Sequence of chain 1.A:
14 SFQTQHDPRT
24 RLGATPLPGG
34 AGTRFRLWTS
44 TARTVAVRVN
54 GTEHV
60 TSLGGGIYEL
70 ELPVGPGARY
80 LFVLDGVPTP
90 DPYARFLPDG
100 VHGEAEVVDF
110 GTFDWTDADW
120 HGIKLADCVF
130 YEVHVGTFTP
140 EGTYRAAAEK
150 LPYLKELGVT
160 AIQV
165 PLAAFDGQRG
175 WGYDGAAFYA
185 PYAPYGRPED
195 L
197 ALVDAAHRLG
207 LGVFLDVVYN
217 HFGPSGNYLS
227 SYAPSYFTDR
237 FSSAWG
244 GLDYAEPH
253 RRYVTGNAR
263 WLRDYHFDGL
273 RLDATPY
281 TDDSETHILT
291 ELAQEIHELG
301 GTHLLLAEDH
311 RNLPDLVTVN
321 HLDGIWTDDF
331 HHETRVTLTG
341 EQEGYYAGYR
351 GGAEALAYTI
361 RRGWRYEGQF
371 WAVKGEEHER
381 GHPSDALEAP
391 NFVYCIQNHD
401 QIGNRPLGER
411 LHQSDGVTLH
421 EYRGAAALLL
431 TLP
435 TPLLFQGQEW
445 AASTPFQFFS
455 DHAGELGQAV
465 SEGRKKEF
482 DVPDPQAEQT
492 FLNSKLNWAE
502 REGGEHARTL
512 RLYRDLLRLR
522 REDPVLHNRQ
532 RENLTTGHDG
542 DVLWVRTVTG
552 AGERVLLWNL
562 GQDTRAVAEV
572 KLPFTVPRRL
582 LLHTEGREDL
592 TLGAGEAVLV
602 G

A protein and the small-molecule ligand that binds it are described below.
Small molecule (SMILES): OC[C@H]1O[C@H](O[C@H]2O[C@H](CO)[C@@H](O)[C@H](O)[C@H]2O)[C@H](O)[C@@H](O)[C@@H]1O

Binding-site contacts:
Ligand atom C1 contacts residue HIS382 of chain 1.A at 3.9 Å.
Ligand atom O6 contacts residue HIS382 of chain 1.A at 4.0 Å.
Ligand atom C2 contacts residue HIS382 of chain 1.A at 4.2 Å.
Ligand atom C5 contacts residue HIS382 of chain 1.A at 4.5 Å.
Ligand atom C5 contacts residue ASP315 of chain 1.A at 3.4 Å.
Ligand atom C4 contacts residue GLC1 of chain 1.L at 4.3 Å.
Ligand atom C6 contacts residue LEU313 of chain 1.A at 3.8 Å (hydrophobic).
Ligand atom C2 contacts residue ASP315 of chain 1.A at 3.8 Å.
Ligand atom O3 contacts residue PRO314 of chain 1.A at 3.8 Å.
Ligand atom C6 contacts residue HIS382 of chain 1.A at 3.9 Å.
Ligand atom C3 contacts residue ASP315 of chain 1.A at 3.9 Å.
Ligand atom C6 contacts residue PRO383 of chain 1.A at 3.8 Å (hydrophobic).
Ligand atom O6 contacts residue GLC1 of chain 1.L at 3.6 Å.
Ligand atom C4 contacts residue ASP315 of chain 1.A at 3.4 Å.
Ligand atom C5 contacts residue GLC1 of chain 1.L at 4.2 Å.
Ligand atom O3 contacts residue ALA386 of chain 1.A at 3.9 Å.
Ligand atom O2 contacts residue LEU313 of chain 1.A at 4.4 Å.
Ligand atom O2 contacts residue ASP315 of chain 1.A at 2.6 Å (salt-bridge).
Ligand atom O1 contacts residue ASP315 of chain 1.A at 3.7 Å.
Ligand atom O4 contacts residue ASP315 of chain 1.A at 2.5 Å (salt-bridge).
Ligand atom C5 contacts residue LEU313 of chain 1.A at 4.4 Å (hydrophobic).
Ligand atom C2 contacts residue PRO383 of chain 1.A at 4.3 Å (hydrophobic).
Ligand atom O5 contacts residue HIS382 of chain 1.A at 3.7 Å.
Ligand atom C6 contacts residue GLC1 of chain 1.L at 3.2 Å.
Ligand atom C5 contacts residue PRO383 of chain 1.A at 4.4 Å (hydrophobic).
Ligand atom C1 contacts residue ASP315 of chain 1.A at 4.2 Å.
Ligand atom C6 contacts residue ASP315 of chain 1.A at 3.8 Å.
Ligand atom O3 contacts residue PRO383 of chain 1.A at 4.4 Å.
Ligand atom O6 contacts residue PRO383 of chain 1.A at 3.9 Å.
Ligand atom C4 contacts residue PRO383 of chain 1.A at 4.5 Å (hydrophobic).
Ligand atom O5 contacts residue PRO383 of chain 1.A at 3.8 Å.
Ligand atom O2 contacts residue PRO314 of chain 1.A at 3.3 Å.
Ligand atom O4 contacts residue GLC1 of chain 1.L at 3.5 Å (h-bond).
Ligand atom C2 contacts residue PRO314 of chain 1.A at 3.7 Å (hydrophobic).